Binding-site contacts:
Ligand atom C5 contacts residue ARG132 of chain 1.B at 4.0 Å.
Ligand atom C3 contacts residue ASN68 of chain 1.B at 3.8 Å.
Ligand atom O5 contacts residue MET100 of chain 1.B at 3.1 Å.
Ligand atom O6 contacts residue MET100 of chain 1.B at 3.1 Å.
Ligand atom O6 contacts residue ARG132 of chain 1.B at 4.1 Å.
Ligand atom C6 contacts residue MET100 of chain 1.B at 3.7 Å (hydrophobic).
Ligand atom C7 contacts residue THR70 of chain 1.B at 4.4 Å.
Ligand atom C7 contacts residue ASN68 of chain 1.B at 2.8 Å.
Ligand atom C2 contacts residue THR70 of chain 1.B at 4.4 Å.
Ligand atom C4 contacts residue ARG132 of chain 1.B at 3.5 Å.
Ligand atom N2 contacts residue ASN68 of chain 1.B at 3.0 Å (h-bond).
Ligand atom C4 contacts residue ASN68 of chain 1.B at 4.2 Å.
Ligand atom O7 contacts residue ASN68 of chain 1.B at 3.1 Å (h-bond).
Ligand atom C5 contacts residue MET100 of chain 1.B at 4.0 Å (hydrophobic).
Ligand atom C1 contacts residue ASN68 of chain 1.B at 1.4 Å.
Ligand atom C8 contacts residue THR70 of chain 1.B at 3.7 Å.
Ligand atom N2 contacts residue THR70 of chain 1.B at 4.2 Å.
Ligand atom O5 contacts residue THR70 of chain 1.B at 4.4 Å.
Ligand atom C2 contacts residue ASN68 of chain 1.B at 2.5 Å.
Ligand atom C8 contacts residue GLY69 of chain 1.B at 3.6 Å.
Ligand atom C1 contacts residue THR70 of chain 1.B at 3.6 Å.
Ligand atom C5 contacts residue ASN68 of chain 1.B at 3.7 Å.
Ligand atom O7 contacts residue HIS67 of chain 1.B at 4.3 Å.
Ligand atom O5 contacts residue ASN68 of chain 1.B at 2.4 Å (h-bond).
Ligand atom C6 contacts residue ARG132 of chain 1.B at 3.5 Å.
Ligand atom C8 contacts residue ASN68 of chain 1.B at 3.2 Å.
Ligand atom O4 contacts residue ARG132 of chain 1.B at 2.5 Å (salt-bridge).
Ligand atom C1 contacts residue MET100 of chain 1.B at 4.1 Å (hydrophobic).

Sequence of chain 1.B:
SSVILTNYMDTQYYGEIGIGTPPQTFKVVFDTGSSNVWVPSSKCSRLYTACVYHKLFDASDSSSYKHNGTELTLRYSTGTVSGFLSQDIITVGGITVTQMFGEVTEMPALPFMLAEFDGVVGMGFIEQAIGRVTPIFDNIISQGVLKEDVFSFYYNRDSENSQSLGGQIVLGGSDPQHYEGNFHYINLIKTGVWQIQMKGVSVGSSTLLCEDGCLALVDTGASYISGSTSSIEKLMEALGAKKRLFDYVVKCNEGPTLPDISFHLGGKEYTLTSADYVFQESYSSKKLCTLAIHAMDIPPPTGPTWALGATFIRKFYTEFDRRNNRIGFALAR

This small molecule binds to this protein.
Small molecule (SMILES): CC(=O)N[C@@H]1[C@@H](O)[C@H](O)[C@@H](CO)O[C@H]1O